Binding-site contacts:
Ligand atom C25 contacts residue LEU129 of chain 1.A at 3.5 Å (hydrophobic).
Ligand atom C2 contacts residue THR88 of chain 1.A at 3.4 Å.
Ligand atom C23 contacts residue LYS166 of chain 1.A at 3.7 Å.
Ligand atom C1 contacts residue TYR272 of chain 1.A at 3.3 Å (hydrophobic).
Ligand atom O25 contacts residue HIS122 of chain 1.A at 2.7 Å (h-bond).
Ligand atom F31 contacts residue ARG83 of chain 1.A at 3.4 Å.
Ligand atom O25 contacts residue TYR272 of chain 1.A at 3.6 Å (h-bond).
Ligand atom C6 contacts residue PHE126 of chain 1.A at 3.7 Å (hydrophobic).
Ligand atom C11 contacts residue PHE126 of chain 1.A at 3.8 Å (hydrophobic).
Ligand atom O26 contacts residue HIS122 of chain 1.A at 3.5 Å (h-bond).
Ligand atom C15 contacts residue VAL140 of chain 1.A at 3.6 Å (hydrophobic).
Ligand atom F32 contacts residue TRP63 of chain 1.A at 3.4 Å.
Ligand atom C26 contacts residue VAL133 of chain 1.A at 3.7 Å (hydrophobic).
Ligand atom O25 contacts residue THR88 of chain 1.A at 2.7 Å (h-bond).
Ligand atom O26 contacts residue TYR272 of chain 1.A at 2.5 Å (h-bond).
Ligand atom O28 contacts residue THR87 of chain 1.A at 3.1 Å (h-bond).
Ligand atom O25 contacts residue LEU268 of chain 1.A at 3.5 Å.
Ligand atom C24 contacts residue VAL133 of chain 1.A at 3.7 Å (hydrophobic).
Ligand atom C22 contacts residue PHE167 of chain 1.A at 3.5 Å (hydrophobic).
Ligand atom C14 contacts residue LEU138 of chain 1.A at 3.7 Å (hydrophobic).
Ligand atom O26 contacts residue MET252 of chain 1.A at 3.6 Å.
Ligand atom C1 contacts residue THR88 of chain 1.A at 3.5 Å.
Ligand atom O26 contacts residue HIS248 of chain 1.A at 2.8 Å (h-bond).
Ligand atom C5 contacts residue HIS248 of chain 1.A at 3.7 Å.
Ligand atom C26 contacts residue ALA170 of chain 1.A at 3.5 Å (hydrophobic).
Ligand atom C16 contacts residue VAL140 of chain 1.A at 3.5 Å (hydrophobic).
Ligand atom C12 contacts residue THR87 of chain 1.A at 3.7 Å.
Ligand atom C25 contacts residue VAL133 of chain 1.A at 3.8 Å (hydrophobic).
Ligand atom C19 contacts residue CYS84 of chain 1.A at 3.6 Å (hydrophobic).
Ligand atom C1 contacts residue HIS248 of chain 1.A at 3.6 Å.
Ligand atom F30 contacts residue VAL80 of chain 1.A at 3.5 Å.
Ligand atom C5 contacts residue PHE126 of chain 1.A at 3.7 Å (hydrophobic).
Ligand atom C13 contacts residue THR87 of chain 1.A at 3.6 Å.
Ligand atom C19 contacts residue LEU138 of chain 1.A at 3.7 Å (hydrophobic).
Ligand atom C1 contacts residue HIS122 of chain 1.A at 3.3 Å.
Ligand atom C26 contacts residue LYS166 of chain 1.A at 3.3 Å.
Ligand atom C4 contacts residue GLN85 of chain 1.A at 3.6 Å.
Ligand atom C18 contacts residue VAL80 of chain 1.A at 3.7 Å (hydrophobic).
Ligand atom C23 contacts residue PHE167 of chain 1.A at 3.6 Å (hydrophobic).
Ligand atom N27 contacts residue CYS84 of chain 1.A at 3.5 Å (h-bond).

Sequence of chain 1.A:
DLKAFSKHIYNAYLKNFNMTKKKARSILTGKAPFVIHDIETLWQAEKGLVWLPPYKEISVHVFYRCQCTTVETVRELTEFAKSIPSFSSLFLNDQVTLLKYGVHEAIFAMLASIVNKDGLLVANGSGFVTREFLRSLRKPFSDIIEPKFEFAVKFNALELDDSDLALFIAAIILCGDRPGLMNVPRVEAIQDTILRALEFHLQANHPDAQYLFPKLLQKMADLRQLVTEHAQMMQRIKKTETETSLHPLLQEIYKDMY

This small molecule binds to this protein.
Small molecule (SMILES): CCCCCCOc1ccc(C[C@H](CC)C(=O)O)cc1CNC(=O)c1ccc(C(F)(F)F)cc1